Binding-site contacts:
Ligand atom O5' contacts residue SER19 of chain 3.A at 3.6 Å (h-bond).
Ligand atom O5' contacts residue ARG12 of chain 3.A at 3.5 Å (salt-bridge).
Ligand atom C3' contacts residue SER19 of chain 3.A at 3.8 Å.
Ligand atom O5' contacts residue SER100 of chain 3.A at 3.8 Å.
Ligand atom O3P contacts residue ALA18 of chain 3.A at 3.2 Å.
Ligand atom O3' contacts residue GLN137 of chain 3.A at 3.8 Å.
Ligand atom C5' contacts residue SER19 of chain 3.A at 3.6 Å.
Ligand atom O3' contacts residue MG1 of chain 3.B at 3.9 Å.
Ligand atom O3P contacts residue ALA99 of chain 3.A at 3.7 Å.
Ligand atom O2P contacts residue THR17 of chain 3.A at 3.5 Å.
Ligand atom N6 contacts residue PHE9 of chain 3.A at 3.5 Å.
Ligand atom O3' contacts residue GLU112 of chain 3.A at 4.3 Å.
Ligand atom O3P contacts residue THR17 of chain 3.A at 4.2 Å.
Ligand atom P contacts residue ARG12 of chain 3.A at 3.0 Å.
Ligand atom O2P contacts residue SER100 of chain 3.A at 3.0 Å (h-bond).
Ligand atom C4 contacts residue TRP8 of chain 3.A at 4.1 Å (hydrophobic).
Ligand atom O1P contacts residue ARG12 of chain 3.A at 3.2 Å (salt-bridge).
Ligand atom P contacts residue SER100 of chain 3.A at 3.7 Å.
Ligand atom O1P contacts residue THR17 of chain 3.A at 2.6 Å (h-bond).
Ligand atom C8 contacts residue ARG12 of chain 3.A at 3.8 Å.
Ligand atom O1P contacts residue SER19 of chain 3.A at 2.3 Å (h-bond).
Ligand atom C5 contacts residue TRP8 of chain 3.A at 4.0 Å (hydrophobic).
Ligand atom N1 contacts residue TRP8 of chain 3.A at 4.3 Å.
Ligand atom O3P contacts residue SER100 of chain 3.A at 3.0 Å (h-bond).
Ligand atom C2 contacts residue TRP8 of chain 3.A at 4.3 Å (hydrophobic).
Ligand atom O3P contacts residue SER19 of chain 3.A at 3.6 Å (h-bond).
Ligand atom N7 contacts residue ARG12 of chain 3.A at 3.9 Å.
Ligand atom O1P contacts residue ALA18 of chain 3.A at 3.8 Å.
Ligand atom O2P contacts residue ARG12 of chain 3.A at 2.0 Å (salt-bridge).
Ligand atom O2P contacts residue LEU88 of chain 3.A at 4.1 Å.
Ligand atom C4' contacts residue SER19 of chain 3.A at 4.3 Å.
Ligand atom C6 contacts residue TRP8 of chain 3.A at 4.1 Å (hydrophobic).
Ligand atom P contacts residue THR17 of chain 3.A at 3.5 Å.
Ligand atom C5' contacts residue ARG12 of chain 3.A at 3.3 Å.
Ligand atom P contacts residue ALA18 of chain 3.A at 4.1 Å.
Ligand atom C6 contacts residue PHE9 of chain 3.A at 4.0 Å (hydrophobic).
Ligand atom P contacts residue SER19 of chain 3.A at 3.5 Å.
Ligand atom N1 contacts residue PHE9 of chain 3.A at 3.8 Å.
Ligand atom O2P contacts residue ALA99 of chain 3.A at 4.2 Å.
Ligand atom N3 contacts residue TRP8 of chain 3.A at 4.2 Å.

A protein and the small-molecule ligand that binds it are described below.
Small molecule (SMILES): Nc1ncnc2c1ncn2[C@H]1C[C@H](O)[C@@H](COP(=O)(O)O)O1

Sequence of chain 3.A:
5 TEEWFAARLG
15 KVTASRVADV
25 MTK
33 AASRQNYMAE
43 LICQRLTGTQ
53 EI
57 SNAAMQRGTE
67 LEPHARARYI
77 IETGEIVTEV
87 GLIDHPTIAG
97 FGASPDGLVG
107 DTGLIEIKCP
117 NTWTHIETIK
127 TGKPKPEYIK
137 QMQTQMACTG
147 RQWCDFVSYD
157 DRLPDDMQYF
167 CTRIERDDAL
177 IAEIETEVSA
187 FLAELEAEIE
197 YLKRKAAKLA